This protein binds this small molecule.
Small molecule (SMILES): C#Cc1nc2c(N)ncnc2n1CC

Sequence of chain 2.A:
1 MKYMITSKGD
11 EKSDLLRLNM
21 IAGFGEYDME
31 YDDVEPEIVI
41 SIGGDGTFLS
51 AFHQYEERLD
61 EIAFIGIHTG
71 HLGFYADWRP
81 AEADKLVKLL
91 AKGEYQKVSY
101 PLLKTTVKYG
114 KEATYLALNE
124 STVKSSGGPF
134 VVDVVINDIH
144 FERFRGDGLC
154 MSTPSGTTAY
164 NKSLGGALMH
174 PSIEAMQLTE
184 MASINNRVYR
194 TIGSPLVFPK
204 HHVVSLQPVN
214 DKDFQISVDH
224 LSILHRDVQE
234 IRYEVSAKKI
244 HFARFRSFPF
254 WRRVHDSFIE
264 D

Binding-site contacts:
Ligand atom C02 contacts residue ASP45 of chain 2.A at 3.6 Å.
Ligand atom N12 contacts residue THR161 of chain 2.A at 2.7 Å (h-bond).
Ligand atom N12 contacts residue ALA162 of chain 2.A at 3.7 Å.
Ligand atom C03 contacts residue ASN122 of chain 2.A at 3.6 Å.
Ligand atom C02 contacts residue GLY46 of chain 2.A at 4.0 Å.
Ligand atom C06 contacts residue ASP45 of chain 2.A at 3.8 Å.
Ligand atom N04 contacts residue TYR75 of chain 2.A at 4.1 Å.
Ligand atom N14 contacts residue TYR75 of chain 2.A at 3.7 Å.
Ligand atom C02 contacts residue LEU49 of chain 2.A at 3.8 Å (hydrophobic).
Ligand atom N14 contacts residue SER158 of chain 2.A at 3.1 Å (h-bond).
Ligand atom N14 contacts residue GLY159 of chain 2.A at 4.3 Å.
Ligand atom C05 contacts residue ASP45 of chain 2.A at 3.9 Å.
Ligand atom N10 contacts residue PHE74 of chain 2.A at 4.2 Å.
Ligand atom C13 contacts residue PHE74 of chain 2.A at 4.2 Å (hydrophobic).
Ligand atom N04 contacts residue ALA162 of chain 2.A at 4.2 Å.
Ligand atom C01 contacts residue ASP45 of chain 2.A at 3.7 Å.
Ligand atom C05 contacts residue ALA162 of chain 2.A at 3.6 Å (hydrophobic).
Ligand atom N10 contacts residue ALA162 of chain 2.A at 4.3 Å.
Ligand atom N07 contacts residue ASP45 of chain 2.A at 4.0 Å.
Ligand atom C13 contacts residue THR161 of chain 2.A at 3.6 Å.
Ligand atom C06 contacts residue ALA162 of chain 2.A at 4.0 Å (hydrophobic).
Ligand atom N12 contacts residue PHE74 of chain 2.A at 3.3 Å.
Ligand atom C02 contacts residue ASN122 of chain 2.A at 3.9 Å.
Ligand atom C13 contacts residue ALA162 of chain 2.A at 3.5 Å (hydrophobic).
Ligand atom N04 contacts residue ASP45 of chain 2.A at 3.8 Å.
Ligand atom N14 contacts residue ALA162 of chain 2.A at 3.9 Å.
Ligand atom N14 contacts residue THR161 of chain 2.A at 3.6 Å (h-bond).
Ligand atom C13 contacts residue SER158 of chain 2.A at 4.2 Å.
Ligand atom N14 contacts residue PHE74 of chain 2.A at 4.3 Å.
Ligand atom C01 contacts residue GLY46 of chain 2.A at 3.4 Å.
Ligand atom C03 contacts residue ASP45 of chain 2.A at 3.5 Å.
Ligand atom N10 contacts residue THR161 of chain 2.A at 4.1 Å.
Ligand atom N14 contacts residue ASN122 of chain 2.A at 3.1 Å (h-bond).
Ligand atom C11 contacts residue THR161 of chain 2.A at 3.2 Å.
Ligand atom C01 contacts residue LEU49 of chain 2.A at 3.5 Å (hydrophobic).
Ligand atom C11 contacts residue PHE74 of chain 2.A at 3.3 Å (hydrophobic).
Ligand atom C05 contacts residue ASN122 of chain 2.A at 3.9 Å.
Ligand atom N04 contacts residue ASN122 of chain 2.A at 2.9 Å (h-bond).
Ligand atom C13 contacts residue ASN122 of chain 2.A at 4.1 Å.
Ligand atom C11 contacts residue ALA162 of chain 2.A at 4.0 Å (hydrophobic).